Sequence of chain 1.C:
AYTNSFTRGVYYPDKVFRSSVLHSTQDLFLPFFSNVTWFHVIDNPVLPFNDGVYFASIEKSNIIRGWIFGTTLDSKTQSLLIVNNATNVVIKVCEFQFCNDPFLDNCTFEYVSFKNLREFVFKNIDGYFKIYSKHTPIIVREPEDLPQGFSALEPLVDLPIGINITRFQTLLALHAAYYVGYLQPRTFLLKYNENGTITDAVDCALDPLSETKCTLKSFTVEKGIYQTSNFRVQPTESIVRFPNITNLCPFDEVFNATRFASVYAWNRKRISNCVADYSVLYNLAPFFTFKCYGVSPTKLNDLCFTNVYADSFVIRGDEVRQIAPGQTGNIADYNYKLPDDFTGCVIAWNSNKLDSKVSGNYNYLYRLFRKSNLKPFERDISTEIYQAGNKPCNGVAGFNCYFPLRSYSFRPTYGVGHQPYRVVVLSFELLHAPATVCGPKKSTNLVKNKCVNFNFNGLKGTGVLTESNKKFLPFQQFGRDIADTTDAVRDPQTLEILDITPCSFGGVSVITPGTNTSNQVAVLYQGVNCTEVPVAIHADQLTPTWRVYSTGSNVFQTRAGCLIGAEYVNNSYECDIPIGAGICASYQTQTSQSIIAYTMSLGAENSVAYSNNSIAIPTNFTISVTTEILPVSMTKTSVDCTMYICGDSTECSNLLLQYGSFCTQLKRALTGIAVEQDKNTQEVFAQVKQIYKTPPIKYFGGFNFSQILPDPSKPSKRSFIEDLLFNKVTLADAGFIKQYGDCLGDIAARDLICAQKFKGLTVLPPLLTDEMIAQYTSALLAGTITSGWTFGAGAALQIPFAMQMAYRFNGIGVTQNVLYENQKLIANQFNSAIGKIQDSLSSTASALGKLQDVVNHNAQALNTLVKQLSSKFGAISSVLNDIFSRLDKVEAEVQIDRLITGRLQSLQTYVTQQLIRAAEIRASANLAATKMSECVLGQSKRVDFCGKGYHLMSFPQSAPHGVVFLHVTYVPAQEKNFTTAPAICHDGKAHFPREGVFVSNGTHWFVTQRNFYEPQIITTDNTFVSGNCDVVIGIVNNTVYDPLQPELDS

Binding-site contacts:
Ligand atom O7 contacts residue SER456 of chain 1.C at 4.1 Å.
Ligand atom O7 contacts residue ARG454 of chain 1.C at 3.3 Å (salt-bridge).
Ligand atom C7 contacts residue ASN231 of chain 1.A at 3.9 Å.
Ligand atom C1 contacts residue ASN231 of chain 1.A at 1.4 Å.
Ligand atom C8 contacts residue GLU462 of chain 1.C at 3.4 Å.
Ligand atom C1 contacts residue THR106 of chain 1.A at 4.3 Å.
Ligand atom O3 contacts residue SER456 of chain 1.C at 4.4 Å.
Ligand atom C8 contacts residue LYS459 of chain 1.C at 3.8 Å.
Ligand atom C6 contacts residue SER456 of chain 1.C at 4.1 Å.
Ligand atom C1 contacts residue THR233 of chain 1.A at 4.2 Å.
Ligand atom C7 contacts residue GLU462 of chain 1.C at 4.2 Å.
Ligand atom C5 contacts residue THR233 of chain 1.A at 3.9 Å.
Ligand atom O5 contacts residue ASN231 of chain 1.A at 2.4 Å (h-bond).
Ligand atom C4 contacts residue ASN231 of chain 1.A at 4.2 Å.
Ligand atom O7 contacts residue ASN231 of chain 1.A at 4.3 Å.
Ligand atom N2 contacts residue ASN231 of chain 1.A at 2.9 Å (h-bond).
Ligand atom O6 contacts residue THR106 of chain 1.A at 4.4 Å.
Ligand atom C3 contacts residue ASN231 of chain 1.A at 3.8 Å.
Ligand atom C5 contacts residue ASN231 of chain 1.A at 3.7 Å.
Ligand atom C7 contacts residue ARG454 of chain 1.C at 4.4 Å.
Ligand atom C6 contacts residue THR233 of chain 1.A at 4.2 Å.
Ligand atom C2 contacts residue ASN231 of chain 1.A at 2.5 Å.
Ligand atom O5 contacts residue THR233 of chain 1.A at 4.0 Å.
Ligand atom O5 contacts residue THR106 of chain 1.A at 3.8 Å.

This protein binds this small molecule.
Small molecule (SMILES): CC(=O)N[C@H]1[C@H](O[C@H]2[C@H](O)[C@@H](NC(C)=O)CO[C@@H]2CO)O[C@H](CO)[C@@H](O)[C@@H]1O

Sequence of chain 1.A:
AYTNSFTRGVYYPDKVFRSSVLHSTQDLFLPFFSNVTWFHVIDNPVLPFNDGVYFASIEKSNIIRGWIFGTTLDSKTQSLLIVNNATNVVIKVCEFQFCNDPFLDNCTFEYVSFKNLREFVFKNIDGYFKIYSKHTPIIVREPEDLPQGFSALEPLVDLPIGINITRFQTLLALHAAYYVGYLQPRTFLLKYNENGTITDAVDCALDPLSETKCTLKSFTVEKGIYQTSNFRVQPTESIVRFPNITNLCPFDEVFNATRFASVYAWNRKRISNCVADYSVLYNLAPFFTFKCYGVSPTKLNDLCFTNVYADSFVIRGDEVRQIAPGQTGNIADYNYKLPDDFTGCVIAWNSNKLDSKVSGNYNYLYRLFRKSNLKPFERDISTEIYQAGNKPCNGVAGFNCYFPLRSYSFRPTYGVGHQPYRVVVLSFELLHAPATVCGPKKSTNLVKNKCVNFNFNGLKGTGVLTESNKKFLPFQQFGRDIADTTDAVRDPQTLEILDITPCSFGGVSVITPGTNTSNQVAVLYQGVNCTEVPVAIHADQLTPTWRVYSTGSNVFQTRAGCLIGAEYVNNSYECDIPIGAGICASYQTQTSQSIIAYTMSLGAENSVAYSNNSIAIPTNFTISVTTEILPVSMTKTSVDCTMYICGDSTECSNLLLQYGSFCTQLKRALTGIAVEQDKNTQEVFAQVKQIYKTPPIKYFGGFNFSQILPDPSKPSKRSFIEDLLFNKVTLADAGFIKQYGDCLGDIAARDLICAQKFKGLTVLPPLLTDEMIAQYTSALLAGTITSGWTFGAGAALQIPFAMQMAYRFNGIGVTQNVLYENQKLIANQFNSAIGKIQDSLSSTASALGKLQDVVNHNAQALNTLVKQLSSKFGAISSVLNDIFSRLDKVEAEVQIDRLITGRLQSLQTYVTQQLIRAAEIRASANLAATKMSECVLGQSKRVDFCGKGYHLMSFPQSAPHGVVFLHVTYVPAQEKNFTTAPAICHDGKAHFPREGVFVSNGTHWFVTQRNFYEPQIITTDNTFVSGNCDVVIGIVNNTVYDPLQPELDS